A protein and the small-molecule ligand that binds it are described below.
Small molecule (SMILES): Nc1nccc(-c2c[nH]c3c(Cl)c(Cl)ccc23)n1

Binding-site contacts:
Ligand atom CAA contacts residue LEU148 of chain 1.A at 4.1 Å (hydrophobic).
Ligand atom NAP contacts residue LEU96 of chain 1.A at 3.8 Å.
Ligand atom CAE contacts residue VAL28 of chain 1.A at 3.6 Å (hydrophobic).
Ligand atom C2 contacts residue LEU97 of chain 1.A at 3.7 Å (hydrophobic).
Ligand atom CAC contacts residue VAL28 of chain 1.A at 3.8 Å (hydrophobic).
Ligand atom C6 contacts residue GLU95 of chain 1.A at 3.0 Å.
Ligand atom CAH contacts residue VAL177 of chain 1.A at 3.8 Å (hydrophobic).
Ligand atom CAB contacts residue GLY21 of chain 1.A at 4.1 Å.
Ligand atom CAD contacts residue VAL28 of chain 1.A at 3.7 Å (hydrophobic).
Ligand atom CAB contacts residue VAL28 of chain 1.A at 3.9 Å (hydrophobic).
Ligand atom C5 contacts residue ALA42 of chain 1.A at 3.9 Å (hydrophobic).
Ligand atom NAP contacts residue LEU97 of chain 1.A at 3.3 Å (h-bond).
Ligand atom CAI contacts residue LEU148 of chain 1.A at 4.1 Å (hydrophobic).
Ligand atom C6 contacts residue PHE94 of chain 1.A at 3.9 Å (hydrophobic).
Ligand atom C4 contacts residue VAL28 of chain 1.A at 4.2 Å (hydrophobic).
Ligand atom CAH contacts residue PHE94 of chain 1.A at 4.0 Å (hydrophobic).
Ligand atom NAP contacts residue LEU148 of chain 1.A at 3.9 Å.
Ligand atom CL2 contacts residue PHE25 of chain 1.A at 4.1 Å.
Ligand atom CAF contacts residue VAL28 of chain 1.A at 3.8 Å (hydrophobic).
Ligand atom CAI contacts residue VAL28 of chain 1.A at 4.0 Å (hydrophobic).
Ligand atom N1 contacts residue GLU95 of chain 1.A at 3.5 Å (salt-bridge).
Ligand atom N1 contacts residue LEU96 of chain 1.A at 3.8 Å.
Ligand atom CAA contacts residue VAL28 of chain 1.A at 3.9 Å (hydrophobic).
Ligand atom C6 contacts residue LEU97 of chain 1.A at 3.6 Å (hydrophobic).
Ligand atom C4 contacts residue LEU148 of chain 1.A at 3.8 Å (hydrophobic).
Ligand atom CL1 contacts residue ASP178 of chain 1.A at 3.6 Å.
Ligand atom C6 contacts residue ALA42 of chain 1.A at 3.5 Å (hydrophobic).
Ligand atom C2 contacts residue LEU148 of chain 1.A at 3.6 Å (hydrophobic).
Ligand atom NAP contacts residue GLY98 of chain 1.A at 3.9 Å.
Ligand atom NAG contacts residue VAL177 of chain 1.A at 3.7 Å.
Ligand atom CL1 contacts residue LYS44 of chain 1.A at 3.6 Å.
Ligand atom C2 contacts residue ALA42 of chain 1.A at 3.9 Å (hydrophobic).
Ligand atom N1 contacts residue LEU97 of chain 1.A at 2.8 Å (h-bond).
Ligand atom N3 contacts residue LEU148 of chain 1.A at 3.3 Å.
Ligand atom NAP contacts residue LEU20 of chain 1.A at 3.7 Å.
Ligand atom C5 contacts residue PHE94 of chain 1.A at 3.9 Å (hydrophobic).
Ligand atom CL1 contacts residue PHE25 of chain 1.A at 3.8 Å.
Ligand atom C5 contacts residue GLU95 of chain 1.A at 4.1 Å.
Ligand atom N1 contacts residue ALA42 of chain 1.A at 3.5 Å.
Ligand atom CAE contacts residue VAL177 of chain 1.A at 3.8 Å (hydrophobic).

Sequence of chain 1.A:
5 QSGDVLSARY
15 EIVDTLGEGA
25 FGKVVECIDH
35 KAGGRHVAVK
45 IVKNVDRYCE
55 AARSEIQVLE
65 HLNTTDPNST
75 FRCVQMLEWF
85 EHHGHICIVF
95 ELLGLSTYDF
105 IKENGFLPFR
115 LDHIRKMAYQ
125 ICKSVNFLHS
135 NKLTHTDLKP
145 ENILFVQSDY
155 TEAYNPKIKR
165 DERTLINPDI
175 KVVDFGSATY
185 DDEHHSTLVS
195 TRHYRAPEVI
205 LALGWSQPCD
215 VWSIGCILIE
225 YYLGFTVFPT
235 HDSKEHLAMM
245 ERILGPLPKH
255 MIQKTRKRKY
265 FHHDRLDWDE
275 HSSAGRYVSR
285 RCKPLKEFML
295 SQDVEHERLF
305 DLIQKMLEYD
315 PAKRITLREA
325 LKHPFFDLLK